Binding-site contacts:
Ligand atom C2 contacts residue GLY78 of chain 8.C at 4.0 Å.
Ligand atom O4 contacts residue TYR72 of chain 8.C at 4.0 Å.
Ligand atom C11 contacts residue ASP85 of chain 8.D at 4.0 Å.
Ligand atom C1 contacts residue ARG77 of chain 8.C at 3.4 Å.
Ligand atom O4 contacts residue GLY78 of chain 8.C at 3.4 Å.
Ligand atom C7 contacts residue TYR72 of chain 8.C at 4.3 Å (hydrophobic).
Ligand atom C5 contacts residue TYR72 of chain 8.C at 3.5 Å (hydrophobic).
Ligand atom C3 contacts residue GLY78 of chain 8.C at 3.8 Å.
Ligand atom O4 contacts residue ILE79 of chain 8.C at 3.9 Å.
Ligand atom C10 contacts residue TYR72 of chain 8.C at 4.0 Å (hydrophobic).
Ligand atom C11 contacts residue TYR72 of chain 8.C at 4.2 Å (hydrophobic).
Ligand atom O1B contacts residue TYR72 of chain 8.C at 4.2 Å.
Ligand atom O4 contacts residue THR291 of chain 8.C at 3.9 Å.
Ligand atom O10 contacts residue ASN293 of chain 8.C at 4.5 Å.
Ligand atom O1A contacts residue ARG77 of chain 8.C at 2.9 Å (salt-bridge).
Ligand atom O1B contacts residue SER89 of chain 8.C at 4.4 Å.
Ligand atom C3 contacts residue HIS298 of chain 8.C at 4.0 Å.
Ligand atom C6 contacts residue TYR72 of chain 8.C at 3.7 Å (hydrophobic).
Ligand atom O4 contacts residue HIS298 of chain 8.C at 3.1 Å (h-bond).
Ligand atom N5 contacts residue TYR72 of chain 8.C at 2.9 Å (h-bond).
Ligand atom O8 contacts residue TYR72 of chain 8.C at 4.0 Å.
Ligand atom O6 contacts residue ASN93 of chain 8.C at 4.3 Å.
Ligand atom O4 contacts residue ASN80 of chain 8.C at 4.4 Å.
Ligand atom C4 contacts residue TYR72 of chain 8.C at 3.5 Å (hydrophobic).
Ligand atom C1 contacts residue GLY78 of chain 8.C at 4.0 Å.
Ligand atom C3 contacts residue ARG77 of chain 8.C at 4.3 Å.
Ligand atom C4 contacts residue GLY78 of chain 8.C at 3.5 Å.
Ligand atom C1 contacts residue TYR72 of chain 8.C at 4.3 Å (hydrophobic).
Ligand atom O1A contacts residue TYR72 of chain 8.C at 4.0 Å.
Ligand atom O3 contacts residue GLY78 of chain 8.C at 3.5 Å.
Ligand atom O1B contacts residue ARG77 of chain 8.C at 3.1 Å (salt-bridge).
Ligand atom C3 contacts residue GLY78 of chain 8.C at 4.1 Å.
Ligand atom C8 contacts residue ARG77 of chain 8.C at 4.4 Å.
Ligand atom O8 contacts residue ARG77 of chain 8.C at 3.5 Å (salt-bridge).
Ligand atom C4 contacts residue HIS298 of chain 8.C at 3.9 Å.
Ligand atom O1A contacts residue GLY78 of chain 8.C at 3.1 Å (h-bond).
Ligand atom C6 contacts residue ASN93 of chain 8.C at 3.9 Å.

Sequence of chain 8.C:
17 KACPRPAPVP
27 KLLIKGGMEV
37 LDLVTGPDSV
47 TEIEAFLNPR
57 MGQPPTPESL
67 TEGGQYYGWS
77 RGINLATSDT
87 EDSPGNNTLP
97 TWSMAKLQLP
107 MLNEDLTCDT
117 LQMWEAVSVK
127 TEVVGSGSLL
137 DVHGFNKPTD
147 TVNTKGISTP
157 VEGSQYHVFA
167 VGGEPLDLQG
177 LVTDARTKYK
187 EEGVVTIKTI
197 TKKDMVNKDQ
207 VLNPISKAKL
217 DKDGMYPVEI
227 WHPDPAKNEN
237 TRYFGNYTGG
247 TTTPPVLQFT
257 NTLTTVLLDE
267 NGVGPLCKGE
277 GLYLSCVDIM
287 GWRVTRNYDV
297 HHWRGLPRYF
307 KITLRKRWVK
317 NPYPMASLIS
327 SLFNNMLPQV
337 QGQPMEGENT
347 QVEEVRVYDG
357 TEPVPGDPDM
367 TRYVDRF

Sequence of chain 8.D:
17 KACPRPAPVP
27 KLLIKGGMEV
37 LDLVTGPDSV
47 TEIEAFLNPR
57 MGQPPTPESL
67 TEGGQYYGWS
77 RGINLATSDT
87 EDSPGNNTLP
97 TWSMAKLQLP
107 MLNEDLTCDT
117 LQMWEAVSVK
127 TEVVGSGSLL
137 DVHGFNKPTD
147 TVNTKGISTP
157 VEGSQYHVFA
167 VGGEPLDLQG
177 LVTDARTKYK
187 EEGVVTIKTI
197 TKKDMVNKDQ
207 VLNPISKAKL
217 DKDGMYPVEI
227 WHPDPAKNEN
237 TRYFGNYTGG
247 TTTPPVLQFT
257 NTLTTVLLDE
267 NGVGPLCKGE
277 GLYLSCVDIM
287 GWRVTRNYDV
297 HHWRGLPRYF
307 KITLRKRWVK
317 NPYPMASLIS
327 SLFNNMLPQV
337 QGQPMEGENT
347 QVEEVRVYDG

The protein below binds the small molecule below.
Small molecule (SMILES): CC(=O)N[C@@H]1[C@@H](O[C@@H]2O[C@H](CO)[C@H](O)[C@H](O[C@]3(C(=O)O)C[C@H](O)[C@@H](NC(C)=O)[C@H]([C@H](O)[C@H](O)CO)O3)[C@H]2O)[C@H](O)[C@@H](CO[C@]2(C(=O)O)C[C@H](O)[C@@H](NC(C)=O)[C@H]([C@H](O)[C@H](O)CO)O2)O[C@H]1O